Sequence of chain 1.C:
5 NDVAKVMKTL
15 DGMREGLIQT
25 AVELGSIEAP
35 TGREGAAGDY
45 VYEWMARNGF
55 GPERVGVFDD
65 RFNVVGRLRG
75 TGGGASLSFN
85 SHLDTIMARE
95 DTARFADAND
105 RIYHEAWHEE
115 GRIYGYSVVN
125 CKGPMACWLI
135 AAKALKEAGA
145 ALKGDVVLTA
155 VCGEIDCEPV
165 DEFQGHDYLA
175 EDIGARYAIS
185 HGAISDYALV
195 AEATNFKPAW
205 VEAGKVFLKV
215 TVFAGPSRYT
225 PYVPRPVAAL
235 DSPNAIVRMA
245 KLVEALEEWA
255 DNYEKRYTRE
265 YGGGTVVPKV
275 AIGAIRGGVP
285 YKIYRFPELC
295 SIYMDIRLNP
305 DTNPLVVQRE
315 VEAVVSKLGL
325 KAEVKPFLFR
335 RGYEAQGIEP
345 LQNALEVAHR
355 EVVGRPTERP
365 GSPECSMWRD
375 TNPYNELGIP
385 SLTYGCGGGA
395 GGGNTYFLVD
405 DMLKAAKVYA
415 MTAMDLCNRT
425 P

The protein below binds the small molecule below.
Small molecule (SMILES): O=C(O)c1cc([N+](=O)[O-])ccc1O

Binding-site contacts:
Ligand atom NAK contacts residue ARG289 of chain 1.D at 3.2 Å (salt-bridge).
Ligand atom OAJ contacts residue MN1 of chain 1.M at 2.3 Å.
Ligand atom OAM contacts residue ARG289 of chain 1.D at 3.0 Å (salt-bridge).
Ligand atom OAC contacts residue ARG373 of chain 1.C at 3.2 Å (salt-bridge).
Ligand atom OAL contacts residue TYR223 of chain 1.D at 3.3 Å.
Ligand atom OAL contacts residue ALA394 of chain 1.C at 3.7 Å.
Ligand atom OAA contacts residue MN1 of chain 1.M at 2.3 Å.
Ligand atom CAB contacts residue MET371 of chain 1.C at 3.2 Å (hydrophobic).
Ligand atom OAL contacts residue GLY395 of chain 1.C at 3.1 Å.
Ligand atom OAA contacts residue GLU196 of chain 1.C at 2.5 Å (salt-bridge).
Ligand atom CAE contacts residue TYR223 of chain 1.D at 3.7 Å (hydrophobic).
Ligand atom CAB contacts residue GLU196 of chain 1.C at 3.5 Å.
Ligand atom OAA contacts residue MET371 of chain 1.C at 3.3 Å.
Ligand atom CAB contacts residue ARG373 of chain 1.C at 3.7 Å.
Ligand atom CAH contacts residue GLU158 of chain 1.C at 3.5 Å.
Ligand atom CAB contacts residue ASN124 of chain 1.C at 3.3 Å.
Ligand atom CAD contacts residue ASN124 of chain 1.C at 3.3 Å.
Ligand atom OAJ contacts residue ASN124 of chain 1.C at 3.8 Å.
Ligand atom CAB contacts residue MN1 of chain 1.M at 3.0 Å.
Ligand atom CAF contacts residue ASN124 of chain 1.C at 3.8 Å.
Ligand atom OAJ contacts residue HIS86 of chain 1.C at 3.8 Å.
Ligand atom OAA contacts residue ASN124 of chain 1.C at 3.2 Å (h-bond).
Ligand atom OAC contacts residue MET371 of chain 1.C at 3.5 Å.
Ligand atom OAA contacts residue ARG373 of chain 1.C at 3.1 Å (salt-bridge).
Ligand atom CAF contacts residue TYR223 of chain 1.D at 3.6 Å (hydrophobic).
Ligand atom CAD contacts residue MET371 of chain 1.C at 3.5 Å (hydrophobic).
Ligand atom CAI contacts residue MN1 of chain 1.M at 3.0 Å.
Ligand atom CAG contacts residue ILE159 of chain 1.C at 3.8 Å (hydrophobic).
Ligand atom OAJ contacts residue GLU158 of chain 1.C at 2.7 Å (salt-bridge).
Ligand atom NAK contacts residue TYR223 of chain 1.D at 3.4 Å.
Ligand atom CAI contacts residue ASN124 of chain 1.C at 3.5 Å.
Ligand atom OAM contacts residue TYR288 of chain 1.D at 3.4 Å.
Ligand atom NAK contacts residue ILE90 of chain 1.C at 3.6 Å.
Ligand atom OAL contacts residue ARG289 of chain 1.D at 2.7 Å (salt-bridge).
Ligand atom CAD contacts residue MN1 of chain 1.M at 3.3 Å.
Ligand atom CAI contacts residue GLU158 of chain 1.C at 3.5 Å.
Ligand atom OAL contacts residue ILE90 of chain 1.C at 3.7 Å.
Ligand atom CAE contacts residue ASN124 of chain 1.C at 3.4 Å.
Ligand atom OAM contacts residue TYR223 of chain 1.D at 3.5 Å.
Ligand atom OAJ contacts residue GLU196 of chain 1.C at 3.2 Å (salt-bridge).

Sequence of chain 1.D:
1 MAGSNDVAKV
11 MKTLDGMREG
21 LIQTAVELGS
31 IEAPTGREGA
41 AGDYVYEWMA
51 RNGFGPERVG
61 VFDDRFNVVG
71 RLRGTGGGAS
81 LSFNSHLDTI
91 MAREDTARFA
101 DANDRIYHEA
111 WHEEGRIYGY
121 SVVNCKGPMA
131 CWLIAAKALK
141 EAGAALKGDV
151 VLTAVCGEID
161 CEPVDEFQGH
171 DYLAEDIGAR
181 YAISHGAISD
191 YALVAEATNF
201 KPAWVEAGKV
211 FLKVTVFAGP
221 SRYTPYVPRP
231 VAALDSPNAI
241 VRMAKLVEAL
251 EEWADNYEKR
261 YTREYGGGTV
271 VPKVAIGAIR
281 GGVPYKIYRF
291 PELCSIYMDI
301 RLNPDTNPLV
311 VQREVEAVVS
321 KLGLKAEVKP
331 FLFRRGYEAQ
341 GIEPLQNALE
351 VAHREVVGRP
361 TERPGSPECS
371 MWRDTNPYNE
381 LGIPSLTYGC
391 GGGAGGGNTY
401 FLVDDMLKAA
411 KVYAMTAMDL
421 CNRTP